Sequence of chain 1.B:
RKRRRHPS

This protein binds this small molecule.
Small molecule (SMILES): CN1C(=O)/C(=C/c2ccc(C(=O)O)cc2)c2ccc(N)cc21

Sequence of chain 1.A:
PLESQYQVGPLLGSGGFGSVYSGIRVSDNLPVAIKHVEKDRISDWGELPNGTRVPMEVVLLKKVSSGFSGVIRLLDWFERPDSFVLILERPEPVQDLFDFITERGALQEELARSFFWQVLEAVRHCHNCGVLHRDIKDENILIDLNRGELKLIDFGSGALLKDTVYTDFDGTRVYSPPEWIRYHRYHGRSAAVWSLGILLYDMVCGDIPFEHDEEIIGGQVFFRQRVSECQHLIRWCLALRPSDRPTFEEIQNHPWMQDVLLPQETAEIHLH

Binding-site contacts:
Ligand atom O contacts residue ARG122 of chain 1.A at 3.2 Å.
Ligand atom C2 contacts residue LEU174 of chain 1.A at 3.8 Å (hydrophobic).
Ligand atom C14 contacts residue ASP186 of chain 1.A at 3.3 Å.
Ligand atom C12 contacts residue LEU120 of chain 1.A at 3.6 Å (hydrophobic).
Ligand atom C12 contacts residue ILE185 of chain 1.A at 3.8 Å (hydrophobic).
Ligand atom N contacts residue LEU44 of chain 1.A at 3.9 Å.
Ligand atom O2 contacts residue LYS67 of chain 1.A at 2.8 Å (salt-bridge).
Ligand atom N1 contacts residue GLY45 of chain 1.A at 4.0 Å.
Ligand atom C8 contacts residue LEU174 of chain 1.A at 3.8 Å (hydrophobic).
Ligand atom C9 contacts residue LEU174 of chain 1.A at 3.8 Å (hydrophobic).
Ligand atom O contacts residue LEU44 of chain 1.A at 4.0 Å.
Ligand atom C11 contacts residue ILE104 of chain 1.A at 4.0 Å (hydrophobic).
Ligand atom N contacts residue VAL126 of chain 1.A at 3.8 Å.
Ligand atom C13 contacts residue LEU120 of chain 1.A at 3.9 Å (hydrophobic).
Ligand atom C15 contacts residue VAL52 of chain 1.A at 4.0 Å (hydrophobic).
Ligand atom C6 contacts residue ASP128 of chain 1.A at 3.7 Å.
Ligand atom O2 contacts residue ASP186 of chain 1.A at 3.4 Å.
Ligand atom C4 contacts residue LEU174 of chain 1.A at 4.0 Å (hydrophobic).
Ligand atom C12 contacts residue ILE104 of chain 1.A at 4.0 Å (hydrophobic).
Ligand atom C14 contacts residue ILE185 of chain 1.A at 4.1 Å (hydrophobic).
Ligand atom C13 contacts residue ILE185 of chain 1.A at 3.9 Å (hydrophobic).
Ligand atom C contacts residue VAL126 of chain 1.A at 4.0 Å (hydrophobic).
Ligand atom O contacts residue VAL126 of chain 1.A at 3.9 Å.
Ligand atom C contacts residue LEU44 of chain 1.A at 4.0 Å (hydrophobic).
Ligand atom O1 contacts residue LEU120 of chain 1.A at 3.7 Å.
Ligand atom O1 contacts residue LYS67 of chain 1.A at 4.0 Å.
Ligand atom C14 contacts residue LYS67 of chain 1.A at 3.7 Å.
Ligand atom O1 contacts residue ILE185 of chain 1.A at 3.8 Å.
Ligand atom C7 contacts residue ASP128 of chain 1.A at 4.0 Å.
Ligand atom C7 contacts residue LEU174 of chain 1.A at 4.0 Å (hydrophobic).
Ligand atom O1 contacts residue ASP186 of chain 1.A at 2.8 Å (salt-bridge).
Ligand atom N1 contacts residue ASP128 of chain 1.A at 2.7 Å (salt-bridge).
Ligand atom C16 contacts residue VAL52 of chain 1.A at 3.8 Å (hydrophobic).
Ligand atom C15 contacts residue ILE185 of chain 1.A at 3.9 Å (hydrophobic).
Ligand atom C8 contacts residue ILE185 of chain 1.A at 4.0 Å (hydrophobic).
Ligand atom C1 contacts residue LEU44 of chain 1.A at 3.8 Å (hydrophobic).
Ligand atom C6 contacts residue GLY45 of chain 1.A at 3.9 Å.
Ligand atom C1 contacts residue VAL126 of chain 1.A at 3.6 Å (hydrophobic).
Ligand atom C14 contacts residue LEU120 of chain 1.A at 3.9 Å (hydrophobic).
Ligand atom C3 contacts residue LEU174 of chain 1.A at 3.7 Å (hydrophobic).